This protein binds this small molecule.
Small molecule (SMILES): CC(=O)N[C@@H]1[C@@H](O)[C@H](O)[C@@H](CO)O[C@H]1O

Sequence of chain 1.DA:
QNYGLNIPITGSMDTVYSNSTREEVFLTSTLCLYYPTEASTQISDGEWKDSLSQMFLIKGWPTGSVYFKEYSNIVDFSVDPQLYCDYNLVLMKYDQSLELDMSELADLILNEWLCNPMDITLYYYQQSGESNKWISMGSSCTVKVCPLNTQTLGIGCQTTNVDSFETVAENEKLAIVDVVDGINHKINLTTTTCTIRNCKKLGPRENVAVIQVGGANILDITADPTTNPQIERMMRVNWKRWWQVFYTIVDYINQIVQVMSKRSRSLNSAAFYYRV

Binding-site contacts:
Ligand atom C4 contacts residue ASN69 of chain 1.DA at 4.3 Å.
Ligand atom C3 contacts residue ASN69 of chain 1.DA at 3.9 Å.
Ligand atom N2 contacts residue ASN69 of chain 1.DA at 2.9 Å (h-bond).
Ligand atom O3 contacts residue TYR67 of chain 1.DA at 3.1 Å.
Ligand atom O5 contacts residue ASN69 of chain 1.DA at 2.4 Å (h-bond).
Ligand atom C3 contacts residue TYR67 of chain 1.DA at 4.3 Å (hydrophobic).
Ligand atom C5 contacts residue ASN69 of chain 1.DA at 3.7 Å.
Ligand atom C1 contacts residue ASN69 of chain 1.DA at 1.4 Å.
Ligand atom O7 contacts residue TYR67 of chain 1.DA at 3.0 Å.
Ligand atom C2 contacts residue ASN69 of chain 1.DA at 2.5 Å.
Ligand atom N2 contacts residue TYR67 of chain 1.DA at 4.4 Å.
Ligand atom C2 contacts residue TYR67 of chain 1.DA at 4.2 Å (hydrophobic).
Ligand atom C7 contacts residue ASN69 of chain 1.DA at 4.2 Å.
Ligand atom C7 contacts residue TYR67 of chain 1.DA at 3.9 Å (hydrophobic).